Sequence of chain 1.E:
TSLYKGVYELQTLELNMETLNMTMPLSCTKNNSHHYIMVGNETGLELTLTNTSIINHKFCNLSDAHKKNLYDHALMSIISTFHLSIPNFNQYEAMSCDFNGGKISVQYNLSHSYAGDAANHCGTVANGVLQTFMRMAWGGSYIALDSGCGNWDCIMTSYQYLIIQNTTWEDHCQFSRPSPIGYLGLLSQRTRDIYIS

The small molecule below binds the protein below.
Small molecule (SMILES): CC(=O)N[C@H]1[C@H](O[C@H]2[C@H](O)[C@@H](NC(C)=O)CO[C@@H]2CO)O[C@H](CO)[C@@H](O)[C@@H]1O

Binding-site contacts:
Ligand atom C8 contacts residue GLY174 of chain 1.E at 4.1 Å.
Ligand atom C3 contacts residue ASN167 of chain 1.E at 3.9 Å.
Ligand atom C8 contacts residue TYR172 of chain 1.E at 3.8 Å (hydrophobic).
Ligand atom C8 contacts residue SER111 of chain 1.E at 4.2 Å.
Ligand atom C7 contacts residue ASN167 of chain 1.E at 3.4 Å.
Ligand atom C5 contacts residue SER169 of chain 1.E at 3.7 Å.
Ligand atom C7 contacts residue HIS170 of chain 1.E at 3.9 Å.
Ligand atom C8 contacts residue TYR219 of chain 1.E at 3.4 Å (hydrophobic).
Ligand atom O7 contacts residue ILE113 of chain 1.E at 4.2 Å.
Ligand atom C7 contacts residue TYR219 of chain 1.E at 3.6 Å (hydrophobic).
Ligand atom C8 contacts residue ASN114 of chain 1.E at 3.4 Å.
Ligand atom O5 contacts residue ASN167 of chain 1.E at 2.4 Å (h-bond).
Ligand atom N2 contacts residue ASN167 of chain 1.E at 3.0 Å (h-bond).
Ligand atom O6 contacts residue ALA173 of chain 1.E at 3.4 Å (h-bond).
Ligand atom C4 contacts residue ASN167 of chain 1.E at 4.4 Å.
Ligand atom C2 contacts residue TYR219 of chain 1.E at 4.0 Å (hydrophobic).
Ligand atom O5 contacts residue SER169 of chain 1.E at 3.7 Å.
Ligand atom C8 contacts residue HIS170 of chain 1.E at 3.6 Å.
Ligand atom C1 contacts residue TYR219 of chain 1.E at 4.0 Å (hydrophobic).
Ligand atom O6 contacts residue GLY174 of chain 1.E at 3.9 Å.
Ligand atom C1 contacts residue ASN167 of chain 1.E at 1.5 Å.
Ligand atom C8 contacts residue ILE113 of chain 1.E at 3.1 Å (hydrophobic).
Ligand atom C7 contacts residue ILE113 of chain 1.E at 4.2 Å (hydrophobic).
Ligand atom C1 contacts residue SER169 of chain 1.E at 3.9 Å.
Ligand atom C6 contacts residue ALA173 of chain 1.E at 3.7 Å (hydrophobic).
Ligand atom C5 contacts residue ASN167 of chain 1.E at 3.8 Å.
Ligand atom C8 contacts residue GLN165 of chain 1.E at 3.9 Å.
Ligand atom O7 contacts residue HIS170 of chain 1.E at 3.4 Å (h-bond).
Ligand atom C2 contacts residue ASN167 of chain 1.E at 2.6 Å.
Ligand atom C6 contacts residue GLY174 of chain 1.E at 3.8 Å.
Ligand atom N2 contacts residue TYR219 of chain 1.E at 3.0 Å (h-bond).
Ligand atom O7 contacts residue ASN167 of chain 1.E at 3.5 Å (h-bond).
Ligand atom C6 contacts residue SER169 of chain 1.E at 4.2 Å.